Binding-site contacts:
Ligand atom C2 contacts residue ASN94 of chain 1.B at 2.2 Å.
Ligand atom O7 contacts residue ASN94 of chain 1.B at 3.3 Å (h-bond).
Ligand atom C8 contacts residue ASN94 of chain 1.B at 3.8 Å.
Ligand atom C8 contacts residue PHE93 of chain 1.B at 4.2 Å (hydrophobic).
Ligand atom O5 contacts residue ASN94 of chain 1.B at 2.4 Å (h-bond).
Ligand atom O5 contacts residue THR388 of chain 1.B at 4.1 Å.
Ligand atom C4 contacts residue ASN94 of chain 1.B at 4.0 Å.
Ligand atom C3 contacts residue ASN94 of chain 1.B at 3.6 Å.
Ligand atom C7 contacts residue ASN94 of chain 1.B at 3.2 Å.
Ligand atom C1 contacts residue ASN94 of chain 1.B at 1.4 Å.
Ligand atom C8 contacts residue ALA92 of chain 1.B at 3.6 Å (hydrophobic).
Ligand atom C5 contacts residue ASN94 of chain 1.B at 3.6 Å.
Ligand atom N2 contacts residue ASN94 of chain 1.B at 2.8 Å (h-bond).

Sequence of chain 1.B:
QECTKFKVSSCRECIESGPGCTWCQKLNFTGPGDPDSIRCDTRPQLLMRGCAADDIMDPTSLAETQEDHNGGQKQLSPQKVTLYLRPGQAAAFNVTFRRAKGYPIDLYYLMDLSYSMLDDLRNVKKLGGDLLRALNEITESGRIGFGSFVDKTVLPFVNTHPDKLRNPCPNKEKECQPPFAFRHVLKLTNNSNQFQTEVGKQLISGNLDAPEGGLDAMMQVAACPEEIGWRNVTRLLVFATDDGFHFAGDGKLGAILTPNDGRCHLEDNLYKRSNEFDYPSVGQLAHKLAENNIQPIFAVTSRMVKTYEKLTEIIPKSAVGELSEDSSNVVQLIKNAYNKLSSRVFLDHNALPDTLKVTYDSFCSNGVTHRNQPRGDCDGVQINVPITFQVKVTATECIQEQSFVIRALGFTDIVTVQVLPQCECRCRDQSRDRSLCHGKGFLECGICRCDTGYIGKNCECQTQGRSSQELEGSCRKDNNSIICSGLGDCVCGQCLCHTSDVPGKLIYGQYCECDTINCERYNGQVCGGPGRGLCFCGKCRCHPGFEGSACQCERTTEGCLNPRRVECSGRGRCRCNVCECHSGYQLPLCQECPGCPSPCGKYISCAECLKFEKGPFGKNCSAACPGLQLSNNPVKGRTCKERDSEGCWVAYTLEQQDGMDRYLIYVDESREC

This small molecule binds to this protein.
Small molecule (SMILES): CC(=O)N[C@@H]1[C@@H](O)[C@H](O)[C@@H](CO)O[C@H]1O